Binding-site contacts:
Ligand atom C2 contacts residue ASN100 of chain 1.B at 2.4 Å.
Ligand atom C7 contacts residue ASN100 of chain 1.B at 3.5 Å.
Ligand atom N2 contacts residue ASN100 of chain 1.B at 2.9 Å (h-bond).
Ligand atom O7 contacts residue ASN100 of chain 1.B at 3.8 Å.
Ligand atom C5 contacts residue ASN100 of chain 1.B at 3.7 Å.
Ligand atom O5 contacts residue ASN100 of chain 1.B at 2.4 Å (h-bond).
Ligand atom C3 contacts residue ASN100 of chain 1.B at 3.8 Å.
Ligand atom C6 contacts residue SER102 of chain 1.B at 4.3 Å.
Ligand atom C4 contacts residue ASN100 of chain 1.B at 4.2 Å.
Ligand atom C1 contacts residue ASN100 of chain 1.B at 1.4 Å.
Ligand atom O5 contacts residue SER102 of chain 1.B at 4.1 Å.

A small-molecule ligand and the protein it binds are described below.
Small molecule (SMILES): CC(=O)N[C@@H]1[C@@H](O)[C@H](O)[C@@H](CO)O[C@H]1O

Sequence of chain 1.B:
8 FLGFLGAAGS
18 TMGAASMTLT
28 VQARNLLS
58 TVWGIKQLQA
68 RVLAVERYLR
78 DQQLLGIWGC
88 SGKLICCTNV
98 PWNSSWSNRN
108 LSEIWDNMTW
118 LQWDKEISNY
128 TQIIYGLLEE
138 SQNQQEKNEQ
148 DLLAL